Binding-site contacts:
Ligand atom C1 contacts residue ASN315 of chain 20.B at 1.4 Å.
Ligand atom C3 contacts residue ASN315 of chain 20.B at 3.8 Å.
Ligand atom C4 contacts residue ASN315 of chain 20.B at 4.3 Å.
Ligand atom C6 contacts residue THR313 of chain 20.B at 4.5 Å.
Ligand atom O5 contacts residue THR313 of chain 20.B at 4.3 Å.
Ligand atom C8 contacts residue ASN315 of chain 20.B at 3.5 Å.
Ligand atom C2 contacts residue ASN315 of chain 20.B at 2.5 Å.
Ligand atom O5 contacts residue ASN315 of chain 20.B at 2.4 Å (h-bond).
Ligand atom C8 contacts residue ILE281 of chain 20.B at 4.5 Å (hydrophobic).
Ligand atom O5 contacts residue VAL314 of chain 20.B at 3.8 Å.
Ligand atom C7 contacts residue ASN315 of chain 20.B at 3.3 Å.
Ligand atom C6 contacts residue ASN315 of chain 20.B at 4.5 Å.
Ligand atom C5 contacts residue ASN315 of chain 20.B at 3.7 Å.
Ligand atom C1 contacts residue VAL314 of chain 20.B at 4.4 Å (hydrophobic).
Ligand atom N2 contacts residue ASN315 of chain 20.B at 2.8 Å (h-bond).
Ligand atom O7 contacts residue ASN315 of chain 20.B at 4.2 Å.

This protein binds this small molecule.
Small molecule (SMILES): CC(=O)N[C@@H]1[C@@H](O)[C@H](O)[C@@H](CO)O[C@H]1O

Sequence of chain 20.B:
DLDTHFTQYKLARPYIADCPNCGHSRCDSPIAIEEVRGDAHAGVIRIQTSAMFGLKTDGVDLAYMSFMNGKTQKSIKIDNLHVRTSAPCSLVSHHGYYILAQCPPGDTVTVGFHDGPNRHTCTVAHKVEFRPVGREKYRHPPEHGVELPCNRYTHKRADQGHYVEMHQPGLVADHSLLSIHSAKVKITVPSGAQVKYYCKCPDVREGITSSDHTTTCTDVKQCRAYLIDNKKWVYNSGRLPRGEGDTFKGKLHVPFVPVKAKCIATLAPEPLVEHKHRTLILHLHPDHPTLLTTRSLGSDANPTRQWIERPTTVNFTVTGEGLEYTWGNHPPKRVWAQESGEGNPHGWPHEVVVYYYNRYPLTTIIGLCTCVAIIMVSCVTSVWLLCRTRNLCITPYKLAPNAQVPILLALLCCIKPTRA